Sequence of chain 1.F:
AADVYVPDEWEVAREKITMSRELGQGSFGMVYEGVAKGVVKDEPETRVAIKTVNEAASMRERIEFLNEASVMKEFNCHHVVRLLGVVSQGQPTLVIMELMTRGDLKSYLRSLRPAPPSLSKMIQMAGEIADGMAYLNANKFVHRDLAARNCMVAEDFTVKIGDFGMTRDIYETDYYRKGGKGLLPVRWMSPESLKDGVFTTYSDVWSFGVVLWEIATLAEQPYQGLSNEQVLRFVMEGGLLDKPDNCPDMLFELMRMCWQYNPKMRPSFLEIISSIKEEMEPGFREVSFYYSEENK

A protein and the small-molecule ligand that binds it are described below.
Small molecule (SMILES): Nc1ncnc2c1c(-c1cccc(OCc3ccccc3)c1)cn2C1CC(CN2CCC2)C1

Binding-site contacts:
Ligand atom N03 contacts residue MET160 of chain 1.F at 3.7 Å.
Ligand atom C12 contacts residue MET97 of chain 1.F at 3.6 Å (hydrophobic).
Ligand atom C21 contacts residue GLU68 of chain 1.F at 3.8 Å.
Ligand atom N05 contacts residue ALA49 of chain 1.F at 3.4 Å.
Ligand atom C33 contacts residue GLN25 of chain 1.F at 3.7 Å.
Ligand atom C21 contacts residue ALA69 of chain 1.F at 3.8 Å (hydrophobic).
Ligand atom C20 contacts residue PHE65 of chain 1.F at 3.9 Å (hydrophobic).
Ligand atom C22 contacts residue PHE28 of chain 1.F at 3.9 Å (hydrophobic).
Ligand atom C12 contacts residue ASP171 of chain 1.F at 3.9 Å.
Ligand atom C32 contacts residue ARG157 of chain 1.F at 3.7 Å.
Ligand atom N03 contacts residue LEU23 of chain 1.F at 3.7 Å.
Ligand atom N24 contacts residue VAL81 of chain 1.F at 3.7 Å.
Ligand atom C31 contacts residue ASP104 of chain 1.F at 3.6 Å.
Ligand atom C14 contacts residue GLY170 of chain 1.F at 3.6 Å.
Ligand atom N05 contacts residue MET100 of chain 1.F at 3.2 Å (h-bond).
Ligand atom C11 contacts residue LYS51 of chain 1.F at 3.6 Å.
Ligand atom C04 contacts residue LEU23 of chain 1.F at 3.7 Å (hydrophobic).
Ligand atom C19 contacts residue LYS51 of chain 1.F at 3.5 Å.
Ligand atom C10 contacts residue MET97 of chain 1.F at 3.8 Å (hydrophobic).
Ligand atom C26 contacts residue VAL31 of chain 1.F at 3.8 Å (hydrophobic).
Ligand atom C14 contacts residue ASP171 of chain 1.F at 3.8 Å.
Ligand atom C18 contacts residue LYS51 of chain 1.F at 3.7 Å.
Ligand atom C06 contacts residue ALA49 of chain 1.F at 3.7 Å (hydrophobic).
Ligand atom C31 contacts residue ARG157 of chain 1.F at 3.5 Å.
Ligand atom C20 contacts residue LYS51 of chain 1.F at 3.8 Å.
Ligand atom C11 contacts residue MET97 of chain 1.F at 3.6 Å (hydrophobic).
Ligand atom C17 contacts residue LYS51 of chain 1.F at 3.8 Å.
Ligand atom C21 contacts residue PHE65 of chain 1.F at 3.6 Å (hydrophobic).
Ligand atom C26 contacts residue GLY24 of chain 1.F at 3.3 Å.
Ligand atom C13 contacts residue MET97 of chain 1.F at 3.6 Å (hydrophobic).
Ligand atom C22 contacts residue GLU68 of chain 1.F at 3.5 Å.
Ligand atom C14 contacts residue VAL81 of chain 1.F at 3.8 Å (hydrophobic).
Ligand atom C07 contacts residue MET160 of chain 1.F at 3.8 Å (hydrophobic).
Ligand atom C12 contacts residue LYS51 of chain 1.F at 3.7 Å.
Ligand atom C29 contacts residue GLY26 of chain 1.F at 3.9 Å.
Ligand atom C13 contacts residue ASP171 of chain 1.F at 3.5 Å.
Ligand atom N24 contacts residue GLU98 of chain 1.F at 3.3 Å (salt-bridge).
Ligand atom O16 contacts residue LYS51 of chain 1.F at 2.8 Å (salt-bridge).
Ligand atom C02 contacts residue MET160 of chain 1.F at 3.6 Å (hydrophobic).
Ligand atom C04 contacts residue MET100 of chain 1.F at 3.6 Å (hydrophobic).